Sequence of chain 1.C:
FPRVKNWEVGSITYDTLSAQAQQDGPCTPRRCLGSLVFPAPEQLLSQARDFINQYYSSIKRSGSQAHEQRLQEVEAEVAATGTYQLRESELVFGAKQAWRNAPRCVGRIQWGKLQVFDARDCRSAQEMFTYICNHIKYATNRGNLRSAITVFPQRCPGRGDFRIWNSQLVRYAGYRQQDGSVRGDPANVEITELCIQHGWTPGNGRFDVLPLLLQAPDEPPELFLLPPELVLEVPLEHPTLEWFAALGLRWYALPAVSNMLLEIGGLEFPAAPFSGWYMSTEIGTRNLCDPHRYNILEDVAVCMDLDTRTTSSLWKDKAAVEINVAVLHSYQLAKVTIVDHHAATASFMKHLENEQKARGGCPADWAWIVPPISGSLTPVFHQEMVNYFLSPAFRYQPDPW

The protein below binds the small molecule below.
Small molecule (SMILES): Cc1cc(N)nc2cc(-c3cncc(CN)c3)ccc12

Binding-site contacts:
Ligand atom C03 contacts residue HEM1 of chain 1.V at 3.1 Å.
Ligand atom C10 contacts residue HEM1 of chain 1.V at 3.8 Å.
Ligand atom N21 contacts residue HEM1 of chain 1.V at 2.8 Å (h-bond).
Ligand atom N02 contacts residue HEM1 of chain 1.V at 3.3 Å.
Ligand atom C26 contacts residue HEM1 of chain 1.V at 2.9 Å.
Ligand atom C11 contacts residue PHE313 of chain 1.C at 3.6 Å (hydrophobic).
Ligand atom N28 contacts residue H4B1 of chain 1.W at 2.6 Å (h-bond).
Ligand atom N01 contacts residue HEM1 of chain 1.V at 3.6 Å.
Ligand atom C05 contacts residue HEM1 of chain 1.V at 4.1 Å.
Ligand atom C02 contacts residue GLU321 of chain 1.C at 3.4 Å.
Ligand atom N02 contacts residue GLU321 of chain 1.C at 2.6 Å (salt-bridge).
Ligand atom C22 contacts residue HEM1 of chain 1.V at 3.9 Å.
Ligand atom N02 contacts residue PRO294 of chain 1.C at 4.1 Å.
Ligand atom C04 contacts residue HEM1 of chain 1.V at 3.7 Å.
Ligand atom C02 contacts residue TRP316 of chain 1.C at 4.0 Å (hydrophobic).
Ligand atom C25 contacts residue HEM1 of chain 1.V at 3.8 Å.
Ligand atom N01 contacts residue GLU321 of chain 1.C at 2.8 Å (salt-bridge).
Ligand atom C10 contacts residue GLU321 of chain 1.C at 3.6 Å.
Ligand atom C09 contacts residue HEM1 of chain 1.V at 3.4 Å.
Ligand atom C03 contacts residue PRO294 of chain 1.C at 4.1 Å (hydrophobic).
Ligand atom C11 contacts residue GLY315 of chain 1.C at 4.0 Å.
Ligand atom C24 contacts residue HEM1 of chain 1.V at 3.3 Å.
Ligand atom C06 contacts residue VAL296 of chain 1.C at 3.5 Å (hydrophobic).
Ligand atom C27 contacts residue HEM1 of chain 1.V at 3.2 Å.
Ligand atom C23 contacts residue HEM1 of chain 1.V at 3.2 Å.
Ligand atom C06 contacts residue HEM1 of chain 1.V at 4.0 Å.
Ligand atom C02 contacts residue PRO294 of chain 1.C at 4.1 Å (hydrophobic).
Ligand atom C07 contacts residue HEM1 of chain 1.V at 3.6 Å.
Ligand atom N28 contacts residue HEM1 of chain 1.V at 3.3 Å (h-bond).
Ligand atom C08 contacts residue HEM1 of chain 1.V at 3.9 Å.
Ligand atom C06 contacts residue PHE313 of chain 1.C at 3.7 Å (hydrophobic).
Ligand atom C09 contacts residue GLU321 of chain 1.C at 3.5 Å.
Ligand atom C11 contacts residue HEM1 of chain 1.V at 3.4 Å.
Ligand atom N02 contacts residue MET318 of chain 1.C at 4.1 Å.
Ligand atom C07 contacts residue VAL296 of chain 1.C at 3.2 Å (hydrophobic).
Ligand atom N02 contacts residue TRP316 of chain 1.C at 2.9 Å (h-bond).
Ligand atom C08 contacts residue VAL296 of chain 1.C at 3.9 Å (hydrophobic).
Ligand atom C02 contacts residue HEM1 of chain 1.V at 3.5 Å.
Ligand atom C27 contacts residue H4B1 of chain 1.W at 3.8 Å.
Ligand atom N02 contacts residue TYR317 of chain 1.C at 3.8 Å.